Binding-site contacts:
Ligand atom N4 contacts residue GLU122 of chain 1.A at 2.8 Å (salt-bridge).
Ligand atom N4 contacts residue ALA71 of chain 1.A at 3.5 Å.
Ligand atom C2 contacts residue LEU50 of chain 1.A at 3.8 Å (hydrophobic).
Ligand atom C12 contacts residue GLU122 of chain 1.A at 3.8 Å.
Ligand atom C10 contacts residue VAL58 of chain 1.A at 3.6 Å (hydrophobic).
Ligand atom C12 contacts residue ALA71 of chain 1.A at 3.8 Å (hydrophobic).
Ligand atom N5 contacts residue TYR123 of chain 1.A at 3.7 Å.
Ligand atom C8 contacts residue GLU171 of chain 1.A at 3.4 Å.
Ligand atom N5 contacts residue GLU122 of chain 1.A at 3.8 Å.
Ligand atom N1 contacts residue VAL58 of chain 1.A at 3.7 Å.
Ligand atom C11 contacts residue ALA71 of chain 1.A at 3.6 Å (hydrophobic).
Ligand atom C contacts residue VAL124 of chain 1.A at 3.4 Å (hydrophobic).
Ligand atom C13 contacts residue GLU122 of chain 1.A at 3.6 Å.
Ligand atom C9 contacts residue ASP185 of chain 1.A at 3.5 Å.
Ligand atom N2 contacts residue GLU128 of chain 1.A at 2.8 Å (salt-bridge).
Ligand atom C12 contacts residue VAL105 of chain 1.A at 3.9 Å (hydrophobic).
Ligand atom N5 contacts residue LEU174 of chain 1.A at 3.6 Å.
Ligand atom N5 contacts residue VAL124 of chain 1.A at 3.0 Å (h-bond).
Ligand atom C contacts residue TYR123 of chain 1.A at 3.6 Å (hydrophobic).
Ligand atom C1 contacts residue LEU174 of chain 1.A at 3.7 Å (hydrophobic).
Ligand atom C8 contacts residue GLU128 of chain 1.A at 3.6 Å.
Ligand atom C12 contacts residue MET121 of chain 1.A at 3.9 Å (hydrophobic).
Ligand atom C7 contacts residue GLU128 of chain 1.A at 3.9 Å.
Ligand atom N2 contacts residue GLU171 of chain 1.A at 3.2 Å (salt-bridge).
Ligand atom N contacts residue LEU50 of chain 1.A at 3.8 Å.
Ligand atom C3 contacts residue GLU128 of chain 1.A at 3.4 Å.
Ligand atom N contacts residue LEU174 of chain 1.A at 3.7 Å.
Ligand atom C contacts residue PHE328 of chain 1.A at 3.6 Å (hydrophobic).
Ligand atom C contacts residue LEU174 of chain 1.A at 3.6 Å (hydrophobic).
Ligand atom N contacts residue PHE328 of chain 1.A at 3.5 Å.
Ligand atom C8 contacts residue ASP185 of chain 1.A at 3.5 Å.
Ligand atom C13 contacts residue ALA71 of chain 1.A at 3.3 Å (hydrophobic).
Ligand atom C5 contacts residue GLY51 of chain 1.A at 3.9 Å.
Ligand atom C2 contacts residue PHE328 of chain 1.A at 3.8 Å (hydrophobic).
Ligand atom N4 contacts residue VAL105 of chain 1.A at 3.7 Å.
Ligand atom C11 contacts residue LEU174 of chain 1.A at 3.6 Å (hydrophobic).
Ligand atom N5 contacts residue ALA71 of chain 1.A at 3.7 Å.
Ligand atom C8 contacts residue ASN172 of chain 1.A at 3.6 Å.
Ligand atom C13 contacts residue LEU174 of chain 1.A at 3.5 Å (hydrophobic).
Ligand atom C4 contacts residue GLU128 of chain 1.A at 3.6 Å.

Sequence of chain 1.A:
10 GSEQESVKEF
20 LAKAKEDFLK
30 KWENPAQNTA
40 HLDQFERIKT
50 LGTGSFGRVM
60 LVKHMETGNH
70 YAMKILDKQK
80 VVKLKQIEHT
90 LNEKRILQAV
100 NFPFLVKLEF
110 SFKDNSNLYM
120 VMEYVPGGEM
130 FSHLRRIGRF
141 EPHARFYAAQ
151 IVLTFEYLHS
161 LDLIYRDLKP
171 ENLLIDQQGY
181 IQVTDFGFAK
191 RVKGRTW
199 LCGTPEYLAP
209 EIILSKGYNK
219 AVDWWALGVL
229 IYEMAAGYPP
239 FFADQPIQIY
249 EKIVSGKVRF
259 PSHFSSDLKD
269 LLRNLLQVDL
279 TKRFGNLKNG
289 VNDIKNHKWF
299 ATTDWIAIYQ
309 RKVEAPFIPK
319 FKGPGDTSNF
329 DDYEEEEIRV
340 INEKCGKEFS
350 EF

The protein below binds the small molecule below.
Small molecule (SMILES): c1nc(N2CCC3(CCCCN3)CC2)c2nc[nH]c2n1